Binding-site contacts:
Ligand atom O7 contacts residue ASN294 of chain 1.E at 3.8 Å.
Ligand atom C4 contacts residue ASN294 of chain 1.E at 4.0 Å.
Ligand atom O6 contacts residue ASN292 of chain 1.E at 4.1 Å.
Ligand atom O6 contacts residue THR293 of chain 1.E at 3.5 Å.
Ligand atom O6 contacts residue ASN294 of chain 1.E at 3.7 Å.
Ligand atom O5 contacts residue ASN294 of chain 1.E at 2.3 Å (h-bond).
Ligand atom C3 contacts residue ASN294 of chain 1.E at 3.8 Å.
Ligand atom C2 contacts residue ASN294 of chain 1.E at 2.9 Å.
Ligand atom C5 contacts residue ASN294 of chain 1.E at 3.1 Å.
Ligand atom C7 contacts residue ASN294 of chain 1.E at 3.9 Å.
Ligand atom C6 contacts residue ASN294 of chain 1.E at 4.2 Å.
Ligand atom N2 contacts residue ASN294 of chain 1.E at 3.5 Å (h-bond).
Ligand atom C1 contacts residue ASN294 of chain 1.E at 1.5 Å.

Sequence of chain 1.E:
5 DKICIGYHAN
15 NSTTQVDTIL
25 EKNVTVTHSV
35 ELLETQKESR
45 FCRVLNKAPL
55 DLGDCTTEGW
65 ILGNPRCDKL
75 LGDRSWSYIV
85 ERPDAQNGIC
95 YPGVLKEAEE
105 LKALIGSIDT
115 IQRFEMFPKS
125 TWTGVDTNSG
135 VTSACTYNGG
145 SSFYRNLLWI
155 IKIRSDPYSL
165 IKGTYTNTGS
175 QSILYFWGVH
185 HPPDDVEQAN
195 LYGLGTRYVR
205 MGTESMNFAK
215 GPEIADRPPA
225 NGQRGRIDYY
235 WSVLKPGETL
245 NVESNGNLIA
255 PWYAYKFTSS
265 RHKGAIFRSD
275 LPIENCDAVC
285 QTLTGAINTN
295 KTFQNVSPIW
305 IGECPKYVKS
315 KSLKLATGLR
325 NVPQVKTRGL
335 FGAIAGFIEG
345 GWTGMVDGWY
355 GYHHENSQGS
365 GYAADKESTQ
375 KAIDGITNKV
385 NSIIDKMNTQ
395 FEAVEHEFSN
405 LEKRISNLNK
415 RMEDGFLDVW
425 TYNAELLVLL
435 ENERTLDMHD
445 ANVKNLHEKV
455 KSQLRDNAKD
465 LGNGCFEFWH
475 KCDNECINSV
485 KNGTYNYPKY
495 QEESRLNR

The small molecule below binds the protein below.
Small molecule (SMILES): CC(=O)N[C@@H]1[C@@H](O)[C@H](O)[C@@H](CO)O[C@H]1O